Binding-site contacts:
Ligand atom C6' contacts residue GLN290 of chain 1.F at 3.3 Å.
Ligand atom C1 contacts residue ALA74 of chain 1.F at 3.7 Å (hydrophobic).
Ligand atom C4' contacts residue PHE160 of chain 1.F at 3.5 Å (hydrophobic).
Ligand atom C6' contacts residue ARG196 of chain 1.F at 3.0 Å.
Ligand atom C6 contacts residue TRP219 of chain 1.F at 3.9 Å (hydrophobic).
Ligand atom O2 contacts residue GLN290 of chain 1.F at 3.5 Å (h-bond).
Ligand atom O4 contacts residue HIS73 of chain 1.F at 3.7 Å.
Ligand atom C4' contacts residue PHE292 of chain 1.F at 3.9 Å (hydrophobic).
Ligand atom O2' contacts residue LEU147 of chain 1.F at 3.5 Å (h-bond).
Ligand atom O3 contacts residue ASN245 of chain 1.F at 3.0 Å.
Ligand atom C4' contacts residue LEU295 of chain 1.F at 3.6 Å (hydrophobic).
Ligand atom C3 contacts residue ASP273 of chain 1.F at 3.5 Å.
Ligand atom O6 contacts residue LEU72 of chain 1.F at 3.7 Å.
Ligand atom O3' contacts residue SER192 of chain 1.F at 3.4 Å.
Ligand atom C5' contacts residue PHE160 of chain 1.F at 3.6 Å (hydrophobic).
Ligand atom C5' contacts residue PHE292 of chain 1.F at 3.2 Å (hydrophobic).
Ligand atom C2 contacts residue ASP273 of chain 1.F at 3.4 Å.
Ligand atom C3 contacts residue TRP219 of chain 1.F at 3.6 Å (hydrophobic).
Ligand atom O3 contacts residue ASP273 of chain 1.F at 2.3 Å (salt-bridge).
Ligand atom C4 contacts residue TRP219 of chain 1.F at 3.6 Å (hydrophobic).
Ligand atom O3 contacts residue GLN247 of chain 1.F at 3.9 Å.
Ligand atom C6 contacts residue LEU72 of chain 1.F at 3.8 Å (hydrophobic).
Ligand atom C6' contacts residue PHE292 of chain 1.F at 3.7 Å (hydrophobic).
Ligand atom O5 contacts residue ALA74 of chain 1.F at 3.4 Å.
Ligand atom O3' contacts residue ASP148 of chain 1.F at 3.6 Å.
Ligand atom O1 contacts residue ARG196 of chain 1.F at 4.0 Å.
Ligand atom C2 contacts residue ALA74 of chain 1.F at 3.6 Å (hydrophobic).
Ligand atom O2' contacts residue ASP148 of chain 1.F at 3.4 Å (salt-bridge).
Ligand atom C5 contacts residue TRP219 of chain 1.F at 3.6 Å (hydrophobic).
Ligand atom C5' contacts residue GLN290 of chain 1.F at 3.4 Å.
Ligand atom C1' contacts residue ARG196 of chain 1.F at 3.1 Å.
Ligand atom O2 contacts residue ASP273 of chain 1.F at 2.5 Å (salt-bridge).
Ligand atom C4 contacts residue ASN245 of chain 1.F at 3.9 Å.
Ligand atom O4 contacts residue ALA74 of chain 1.F at 3.6 Å.
Ligand atom N1' contacts residue ASP148 of chain 1.F at 3.8 Å.
Ligand atom C3 contacts residue ASN245 of chain 1.F at 3.7 Å.
Ligand atom N1' contacts residue SER192 of chain 1.F at 3.9 Å.
Ligand atom O2 contacts residue ARG196 of chain 1.F at 3.1 Å (salt-bridge).
Ligand atom O1 contacts residue ALA74 of chain 1.F at 3.1 Å.
Ligand atom O2' contacts residue ASN124 of chain 1.F at 3.4 Å (h-bond).

Sequence of chain 1.F:
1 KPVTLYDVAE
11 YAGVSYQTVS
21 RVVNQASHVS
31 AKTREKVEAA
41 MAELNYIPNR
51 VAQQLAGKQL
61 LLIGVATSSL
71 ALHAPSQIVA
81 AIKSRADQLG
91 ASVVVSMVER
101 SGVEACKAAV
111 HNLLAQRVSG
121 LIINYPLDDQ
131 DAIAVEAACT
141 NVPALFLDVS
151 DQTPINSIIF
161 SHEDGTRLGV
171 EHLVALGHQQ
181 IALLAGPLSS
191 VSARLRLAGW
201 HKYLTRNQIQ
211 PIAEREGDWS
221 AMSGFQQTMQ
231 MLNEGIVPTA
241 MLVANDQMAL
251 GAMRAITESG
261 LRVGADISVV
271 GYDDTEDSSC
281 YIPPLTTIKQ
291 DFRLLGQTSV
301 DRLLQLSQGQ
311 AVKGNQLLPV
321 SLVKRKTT

A small-molecule ligand and the protein it binds are described below.
Small molecule (SMILES): O=[N+]([O-])c1ccccc1O[C@@H]1O[C@H](CO)[C@H](O)[C@H](O)[C@H]1O